Binding-site contacts:
Ligand atom C3 contacts residue GLU308 of chain 1.A at 3.9 Å.
Ligand atom C4 contacts residue GLU308 of chain 1.A at 4.0 Å.
Ligand atom C7 contacts residue VAL138 of chain 1.A at 4.1 Å (hydrophobic).
Ligand atom C5 contacts residue GLU308 of chain 1.A at 3.6 Å.
Ligand atom C7 contacts residue ASN146 of chain 1.A at 3.7 Å.
Ligand atom C7 contacts residue SER309 of chain 1.A at 3.8 Å.
Ligand atom O5 contacts residue NAG1 of chain 1.N at 3.5 Å.
Ligand atom C3 contacts residue ASN146 of chain 1.A at 3.8 Å.
Ligand atom O7 contacts residue ASN146 of chain 1.A at 3.9 Å.
Ligand atom C6 contacts residue NAG1 of chain 1.N at 3.6 Å.
Ligand atom C8 contacts residue LEU145 of chain 1.A at 3.6 Å (hydrophobic).
Ligand atom C5 contacts residue ASN146 of chain 1.A at 3.6 Å.
Ligand atom C3 contacts residue SER309 of chain 1.A at 3.9 Å.
Ligand atom C8 contacts residue ASN243 of chain 1.A at 4.2 Å.
Ligand atom C4 contacts residue GLU95 of chain 1.A at 3.1 Å.
Ligand atom O3 contacts residue GLU95 of chain 1.A at 4.2 Å.
Ligand atom O7 contacts residue PRO96 of chain 1.A at 3.7 Å.
Ligand atom O7 contacts residue VAL138 of chain 1.A at 3.9 Å.
Ligand atom O5 contacts residue ASN146 of chain 1.A at 2.2 Å (h-bond).
Ligand atom C5 contacts residue NAG1 of chain 1.N at 3.5 Å.
Ligand atom C2 contacts residue SER309 of chain 1.A at 3.7 Å.
Ligand atom N2 contacts residue ASN146 of chain 1.A at 3.0 Å (h-bond).
Ligand atom C1 contacts residue SER309 of chain 1.A at 3.8 Å.
Ligand atom C1 contacts residue ASN146 of chain 1.A at 1.4 Å.
Ligand atom C6 contacts residue GLU95 of chain 1.A at 3.7 Å.
Ligand atom O6 contacts residue LYS136 of chain 1.A at 3.0 Å (salt-bridge).
Ligand atom C8 contacts residue SER309 of chain 1.A at 3.8 Å.
Ligand atom C6 contacts residue LYS136 of chain 1.A at 3.8 Å.
Ligand atom C2 contacts residue ASN146 of chain 1.A at 2.5 Å.
Ligand atom O5 contacts residue LYS136 of chain 1.A at 3.5 Å (salt-bridge).
Ligand atom C8 contacts residue VAL138 of chain 1.A at 3.8 Å (hydrophobic).
Ligand atom C1 contacts residue GLU308 of chain 1.A at 4.1 Å.
Ligand atom C4 contacts residue ASN146 of chain 1.A at 4.2 Å.
Ligand atom O6 contacts residue GLU95 of chain 1.A at 3.3 Å (salt-bridge).
Ligand atom C1 contacts residue NAG1 of chain 1.N at 4.1 Å.
Ligand atom O3 contacts residue CYS307 of chain 1.A at 3.5 Å (h-bond).
Ligand atom O4 contacts residue GLU308 of chain 1.A at 4.0 Å.
Ligand atom O4 contacts residue GLU95 of chain 1.A at 2.8 Å (salt-bridge).
Ligand atom C5 contacts residue GLU95 of chain 1.A at 4.0 Å.
Ligand atom N2 contacts residue SER309 of chain 1.A at 2.9 Å (h-bond).

This protein binds this small molecule.
Small molecule (SMILES): CC(=O)N[C@@H]1[C@@H](O)[C@H](O)[C@@H](CO)O[C@H]1O

Sequence of chain 1.A:
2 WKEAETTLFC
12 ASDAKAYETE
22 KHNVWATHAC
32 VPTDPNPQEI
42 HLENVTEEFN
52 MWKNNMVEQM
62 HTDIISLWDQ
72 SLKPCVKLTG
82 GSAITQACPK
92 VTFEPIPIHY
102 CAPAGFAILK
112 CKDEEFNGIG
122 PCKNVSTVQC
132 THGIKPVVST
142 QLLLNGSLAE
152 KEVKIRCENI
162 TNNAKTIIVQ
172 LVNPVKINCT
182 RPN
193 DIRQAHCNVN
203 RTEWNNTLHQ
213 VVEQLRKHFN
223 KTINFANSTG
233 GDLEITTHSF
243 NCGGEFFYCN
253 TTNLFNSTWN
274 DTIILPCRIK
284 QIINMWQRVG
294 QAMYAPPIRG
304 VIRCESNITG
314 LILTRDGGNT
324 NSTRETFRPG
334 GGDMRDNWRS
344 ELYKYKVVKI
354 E